Sequence of chain 5.H:
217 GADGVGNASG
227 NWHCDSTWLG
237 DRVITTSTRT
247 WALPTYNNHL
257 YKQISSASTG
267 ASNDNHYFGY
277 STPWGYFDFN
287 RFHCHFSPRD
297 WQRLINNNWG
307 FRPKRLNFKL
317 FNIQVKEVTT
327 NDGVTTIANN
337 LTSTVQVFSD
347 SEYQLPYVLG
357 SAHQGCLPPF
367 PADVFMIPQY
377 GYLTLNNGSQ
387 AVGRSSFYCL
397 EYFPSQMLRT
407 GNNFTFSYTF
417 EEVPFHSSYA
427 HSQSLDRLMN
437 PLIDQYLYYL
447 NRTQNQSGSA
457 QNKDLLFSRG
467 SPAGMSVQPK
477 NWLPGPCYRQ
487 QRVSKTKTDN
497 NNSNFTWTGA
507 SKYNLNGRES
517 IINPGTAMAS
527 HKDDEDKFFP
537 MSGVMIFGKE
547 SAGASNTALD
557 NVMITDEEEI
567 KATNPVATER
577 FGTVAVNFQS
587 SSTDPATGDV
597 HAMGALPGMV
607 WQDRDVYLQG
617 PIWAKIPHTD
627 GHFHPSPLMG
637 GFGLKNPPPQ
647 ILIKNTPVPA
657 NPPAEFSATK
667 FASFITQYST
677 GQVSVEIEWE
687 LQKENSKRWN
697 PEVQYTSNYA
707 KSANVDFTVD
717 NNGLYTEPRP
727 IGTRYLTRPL

Binding-site contacts:
Ligand atom N1 contacts residue PHE638 of chain 5.H at 4.1 Å.
Ligand atom N9 contacts residue HIS630 of chain 5.H at 4.4 Å.
Ligand atom N6 contacts residue PRO633 of chain 5.H at 4.4 Å.
Ligand atom C6 contacts residue PRO631 of chain 5.H at 4.3 Å (hydrophobic).
Ligand atom C8 contacts residue HIS630 of chain 5.H at 3.3 Å.
Ligand atom N9 contacts residue PRO631 of chain 5.H at 3.9 Å.
Ligand atom N6 contacts residue SER632 of chain 5.H at 3.6 Å.
Ligand atom N3 contacts residue PRO631 of chain 5.H at 4.1 Å.
Ligand atom C6 contacts residue GLY639 of chain 5.H at 3.7 Å.
Ligand atom C5 contacts residue SER632 of chain 5.H at 3.9 Å.
Ligand atom N6 contacts residue PHE638 of chain 5.H at 3.7 Å.
Ligand atom C2 contacts residue ILE622 of chain 5.H at 4.3 Å (hydrophobic).
Ligand atom N1 contacts residue PRO631 of chain 5.H at 4.2 Å.
Ligand atom N7 contacts residue SER632 of chain 5.H at 3.7 Å.
Ligand atom N1 contacts residue GLY639 of chain 5.H at 3.0 Å (h-bond).
Ligand atom N7 contacts residue HIS630 of chain 5.H at 3.7 Å.
Ligand atom C6 contacts residue SER632 of chain 5.H at 4.0 Å.
Ligand atom C5 contacts residue PRO420 of chain 5.H at 4.5 Å (hydrophobic).
Ligand atom N6 contacts residue GLY637 of chain 5.H at 3.4 Å (h-bond).
Ligand atom C4 contacts residue PRO631 of chain 5.H at 4.2 Å (hydrophobic).
Ligand atom C2 contacts residue GLY639 of chain 5.H at 2.9 Å.
Ligand atom N3 contacts residue GLY639 of chain 5.H at 4.2 Å.
Ligand atom N6 contacts residue GLY639 of chain 5.H at 3.5 Å (h-bond).
Ligand atom C2 contacts residue PRO631 of chain 5.H at 4.2 Å (hydrophobic).
Ligand atom C5 contacts residue PRO631 of chain 5.H at 4.4 Å (hydrophobic).
Ligand atom N7 contacts residue ASP609 of chain 5.H at 4.0 Å.

This protein binds this small molecule.
Small molecule (SMILES): Nc1ncnc2[nH]cnc12